Binding-site contacts:
Ligand atom CD1 contacts residue GLN45 of chain 1.C at 3.5 Å.
Ligand atom CE2 contacts residue GLN45 of chain 1.C at 4.0 Å.
Ligand atom CG contacts residue SER51 of chain 1.B at 3.9 Å.
Ligand atom CA contacts residue THR28 of chain 1.B at 3.2 Å.
Ligand atom O contacts residue ARG24 of chain 1.B at 3.4 Å.
Ligand atom C contacts residue THR50 of chain 1.C at 3.9 Å.
Ligand atom O contacts residue THR47 of chain 1.C at 3.7 Å.
Ligand atom CH2 contacts residue GLY21 of chain 1.C at 3.4 Å.
Ligand atom N contacts residue THR28 of chain 1.B at 2.9 Å (h-bond).
Ligand atom CB contacts residue SER51 of chain 1.B at 3.4 Å.
Ligand atom CB contacts residue THR28 of chain 1.B at 3.7 Å.
Ligand atom CE3 contacts residue HIS31 of chain 1.C at 4.0 Å.
Ligand atom CD1 contacts residue SER51 of chain 1.B at 3.6 Å.
Ligand atom O contacts residue GLY25 of chain 1.B at 3.0 Å (h-bond).
Ligand atom CZ2 contacts residue ILE53 of chain 1.C at 3.9 Å (hydrophobic).
Ligand atom CZ2 contacts residue THR50 of chain 1.C at 3.9 Å.
Ligand atom CZ2 contacts residue ALA44 of chain 1.C at 4.0 Å (hydrophobic).
Ligand atom N contacts residue GLY25 of chain 1.B at 2.9 Å (h-bond).
Ligand atom N contacts residue THR23 of chain 1.B at 2.7 Å (h-bond).
Ligand atom CA contacts residue SER51 of chain 1.B at 4.0 Å.
Ligand atom CZ3 contacts residue GLY21 of chain 1.C at 3.6 Å.
Ligand atom OXT contacts residue THR50 of chain 1.C at 2.8 Å (h-bond).
Ligand atom CB contacts residue THR23 of chain 1.B at 3.7 Å.
Ligand atom CZ3 contacts residue HIS32 of chain 1.C at 3.8 Å.
Ligand atom CA contacts residue THR23 of chain 1.B at 3.8 Å.
Ligand atom CE2 contacts residue ALA44 of chain 1.C at 4.0 Å (hydrophobic).
Ligand atom OXT contacts residue THR47 of chain 1.C at 2.6 Å (h-bond).
Ligand atom N contacts residue ASP27 of chain 1.B at 3.1 Å (salt-bridge).
Ligand atom OXT contacts residue HIS49 of chain 1.C at 3.9 Å.
Ligand atom N contacts residue ARG24 of chain 1.B at 3.9 Å.
Ligand atom CE3 contacts residue HIS32 of chain 1.C at 3.8 Å.
Ligand atom C contacts residue GLY25 of chain 1.B at 3.5 Å.
Ligand atom NE1 contacts residue GLN45 of chain 1.C at 2.9 Å (h-bond).
Ligand atom C contacts residue THR47 of chain 1.C at 3.5 Å.
Ligand atom CA contacts residue GLY25 of chain 1.B at 3.6 Å.
Ligand atom O contacts residue SER51 of chain 1.B at 3.0 Å (h-bond).
Ligand atom O contacts residue THR23 of chain 1.B at 4.0 Å.
Ligand atom C contacts residue SER51 of chain 1.B at 3.7 Å.
Ligand atom CD1 contacts residue THR47 of chain 1.C at 3.8 Å.
Ligand atom NE1 contacts residue ALA44 of chain 1.C at 3.8 Å.

Sequence of chain 1.C:
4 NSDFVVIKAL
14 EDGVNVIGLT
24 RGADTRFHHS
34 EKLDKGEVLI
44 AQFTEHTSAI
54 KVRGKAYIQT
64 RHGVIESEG

Sequence of chain 1.B:
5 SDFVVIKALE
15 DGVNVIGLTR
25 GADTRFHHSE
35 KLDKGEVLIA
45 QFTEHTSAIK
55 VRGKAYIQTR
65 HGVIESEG

This protein binds this small molecule.
Small molecule (SMILES): N[C@@H](Cc1c[nH]c2ccccc12)C(=O)O